Binding-site contacts:
Ligand atom C4 contacts residue HIS1098 of chain 1.A at 4.5 Å.
Ligand atom C8 contacts residue GLY1096 of chain 1.A at 3.7 Å.
Ligand atom C6 contacts residue PHE1100 of chain 1.A at 3.6 Å (hydrophobic).
Ligand atom C1 contacts residue HIS1098 of chain 1.A at 4.1 Å.
Ligand atom C3 contacts residue ASN1095 of chain 1.A at 3.8 Å.
Ligand atom C1 contacts residue PHE1100 of chain 1.A at 4.4 Å (hydrophobic).
Ligand atom C7 contacts residue ASN1095 of chain 1.A at 3.2 Å.
Ligand atom N2 contacts residue HIS1098 of chain 1.A at 4.3 Å.
Ligand atom N2 contacts residue GLY1096 of chain 1.A at 3.9 Å.
Ligand atom C5 contacts residue HIS1098 of chain 1.A at 4.2 Å.
Ligand atom C5 contacts residue PHE1100 of chain 1.A at 3.8 Å (hydrophobic).
Ligand atom C2 contacts residue ASN1095 of chain 1.A at 2.5 Å.
Ligand atom O5 contacts residue PHE1100 of chain 1.A at 3.9 Å.
Ligand atom O5 contacts residue ASN1095 of chain 1.A at 2.4 Å (h-bond).
Ligand atom C8 contacts residue ASN1095 of chain 1.A at 3.4 Å.
Ligand atom C1 contacts residue ASN1095 of chain 1.A at 1.4 Å.
Ligand atom O6 contacts residue PHE1100 of chain 1.A at 4.3 Å.
Ligand atom N2 contacts residue ASN1095 of chain 1.A at 2.9 Å (h-bond).
Ligand atom C5 contacts residue ASN1095 of chain 1.A at 3.7 Å.
Ligand atom C4 contacts residue ASN1095 of chain 1.A at 4.2 Å.
Ligand atom O4 contacts residue HIS1098 of chain 1.A at 4.3 Å.
Ligand atom O7 contacts residue ASN1095 of chain 1.A at 3.1 Å (h-bond).
Ligand atom C7 contacts residue GLY1096 of chain 1.A at 4.2 Å.
Ligand atom C3 contacts residue HIS1098 of chain 1.A at 4.1 Å.

Sequence of chain 1.A:
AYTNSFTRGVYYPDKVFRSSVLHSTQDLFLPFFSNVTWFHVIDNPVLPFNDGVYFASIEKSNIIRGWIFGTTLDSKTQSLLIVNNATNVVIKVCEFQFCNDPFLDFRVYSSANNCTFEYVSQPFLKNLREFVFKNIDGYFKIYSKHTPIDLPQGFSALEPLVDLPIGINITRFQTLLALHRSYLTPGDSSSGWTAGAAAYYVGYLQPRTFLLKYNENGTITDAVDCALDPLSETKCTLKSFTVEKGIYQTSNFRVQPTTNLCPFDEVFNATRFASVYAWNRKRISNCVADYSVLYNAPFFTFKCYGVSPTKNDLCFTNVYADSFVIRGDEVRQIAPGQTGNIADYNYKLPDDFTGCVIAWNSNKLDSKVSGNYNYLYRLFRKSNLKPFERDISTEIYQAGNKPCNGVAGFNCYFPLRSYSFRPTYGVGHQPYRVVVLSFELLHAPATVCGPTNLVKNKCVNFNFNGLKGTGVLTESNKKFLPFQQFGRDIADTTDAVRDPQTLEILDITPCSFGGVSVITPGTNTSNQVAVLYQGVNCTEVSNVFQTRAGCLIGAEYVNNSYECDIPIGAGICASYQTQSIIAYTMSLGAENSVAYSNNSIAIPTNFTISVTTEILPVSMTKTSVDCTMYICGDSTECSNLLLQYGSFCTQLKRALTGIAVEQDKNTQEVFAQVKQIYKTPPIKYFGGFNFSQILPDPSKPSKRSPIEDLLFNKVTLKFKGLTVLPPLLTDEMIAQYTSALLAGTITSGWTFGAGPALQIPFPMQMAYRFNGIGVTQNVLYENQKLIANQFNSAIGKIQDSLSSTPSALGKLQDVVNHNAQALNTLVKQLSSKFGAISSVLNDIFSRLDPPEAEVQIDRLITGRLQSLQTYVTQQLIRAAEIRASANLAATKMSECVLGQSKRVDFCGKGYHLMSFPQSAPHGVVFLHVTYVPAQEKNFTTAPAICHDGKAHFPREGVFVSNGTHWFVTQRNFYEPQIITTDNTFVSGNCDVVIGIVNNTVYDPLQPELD

A small-molecule ligand and the protein it binds are described below.
Small molecule (SMILES): CC(=O)N[C@@H]1[C@@H](O)[C@H](O)[C@@H](CO)O[C@H]1O